Sequence of chain 1.A:
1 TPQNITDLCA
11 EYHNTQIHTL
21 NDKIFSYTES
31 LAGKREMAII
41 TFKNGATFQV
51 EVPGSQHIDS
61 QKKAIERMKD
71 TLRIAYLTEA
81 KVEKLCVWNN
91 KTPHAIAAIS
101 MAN

This protein binds this small molecule.
Small molecule (SMILES): C[C@@H]1O[C@H](O)[C@@H](O)[C@H](O)[C@@H]1O

Binding-site contacts:
Ligand atom C4 contacts residue GLU11 of chain 1.E at 3.5 Å.
Ligand atom O2 contacts residue THR1 of chain 1.E at 3.0 Å (h-bond).
Ligand atom C4 contacts residue THR1 of chain 1.E at 4.4 Å.
Ligand atom C5 contacts residue GLU11 of chain 1.E at 3.3 Å.
Ligand atom C1 contacts residue THR1 of chain 1.E at 1.5 Å.
Ligand atom O5 contacts residue PRO2 of chain 1.E at 3.2 Å (h-bond).
Ligand atom O2 contacts residue ARG35 of chain 1.A at 4.3 Å.
Ligand atom C3 contacts residue GLU11 of chain 1.E at 3.8 Å.
Ligand atom C5 contacts residue THR1 of chain 1.E at 3.8 Å.
Ligand atom O5 contacts residue THR1 of chain 1.E at 2.5 Å (h-bond).
Ligand atom C3 contacts residue THR1 of chain 1.E at 3.9 Å.
Ligand atom C6 contacts residue GLU11 of chain 1.E at 3.8 Å.
Ligand atom C6 contacts residue PRO2 of chain 1.E at 4.1 Å (hydrophobic).
Ligand atom C2 contacts residue THR1 of chain 1.E at 2.5 Å.
Ligand atom C3 contacts residue ARG35 of chain 1.A at 4.2 Å.
Ligand atom C1 contacts residue PRO2 of chain 1.E at 3.6 Å (hydrophobic).
Ligand atom O5 contacts residue GLU11 of chain 1.E at 4.4 Å.
Ligand atom C5 contacts residue PRO2 of chain 1.E at 3.9 Å (hydrophobic).

Sequence of chain 1.E:
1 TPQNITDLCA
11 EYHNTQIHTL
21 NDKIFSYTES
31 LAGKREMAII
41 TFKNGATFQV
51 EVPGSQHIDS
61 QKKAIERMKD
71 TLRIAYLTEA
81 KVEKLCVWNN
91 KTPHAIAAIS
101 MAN